Sequence of chain 1.A:
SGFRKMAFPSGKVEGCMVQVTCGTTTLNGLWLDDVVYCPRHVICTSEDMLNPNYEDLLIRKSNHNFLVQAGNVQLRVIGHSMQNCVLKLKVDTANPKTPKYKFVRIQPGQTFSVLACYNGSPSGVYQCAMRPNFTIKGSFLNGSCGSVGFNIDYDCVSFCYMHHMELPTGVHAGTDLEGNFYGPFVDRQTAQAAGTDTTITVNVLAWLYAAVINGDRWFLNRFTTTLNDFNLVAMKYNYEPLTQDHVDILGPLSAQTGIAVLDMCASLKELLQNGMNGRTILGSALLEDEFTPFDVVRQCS

A protein and the small-molecule ligand that binds it are described below.
Small molecule (SMILES): CCCC[C@@H](C=O)NC(=O)[C@H](CC(C)C)NC(=O)[C@H](CC(C)C)NC(C)=O

Sequence of chain 2.A:
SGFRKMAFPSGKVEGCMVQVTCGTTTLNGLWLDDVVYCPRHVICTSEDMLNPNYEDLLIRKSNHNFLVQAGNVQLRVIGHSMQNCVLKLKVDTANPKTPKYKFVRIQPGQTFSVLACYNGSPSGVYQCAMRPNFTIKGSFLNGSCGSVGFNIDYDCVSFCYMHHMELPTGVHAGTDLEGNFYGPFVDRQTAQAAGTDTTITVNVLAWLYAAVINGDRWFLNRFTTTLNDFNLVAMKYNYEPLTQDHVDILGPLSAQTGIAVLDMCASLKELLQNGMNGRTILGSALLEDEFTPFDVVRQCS

Binding-site contacts:
Ligand atom CE contacts residue GLU166 of chain 2.A at 3.5 Å.
Ligand atom CD2 contacts residue MET165 of chain 2.A at 3.8 Å (hydrophobic).
Ligand atom O contacts residue MET165 of chain 2.A at 3.2 Å.
Ligand atom C contacts residue HIS41 of chain 2.A at 3.9 Å.
Ligand atom CE contacts residue PHE140 of chain 2.A at 3.5 Å (hydrophobic).
Ligand atom N contacts residue CYS145 of chain 2.A at 2.8 Å (h-bond).
Ligand atom C contacts residue CYS145 of chain 2.A at 1.7 Å (hydrophobic).
Ligand atom CD2 contacts residue HIS41 of chain 2.A at 4.0 Å.
Ligand atom CD1 contacts residue ASP187 of chain 2.A at 3.8 Å.
Ligand atom N contacts residue HIS164 of chain 2.A at 3.0 Å (h-bond).
Ligand atom C contacts residue HIS164 of chain 2.A at 3.7 Å.
Ligand atom N contacts residue GLU166 of chain 2.A at 2.7 Å (salt-bridge).
Ligand atom CB contacts residue CYS145 of chain 2.A at 3.0 Å (hydrophobic).
Ligand atom CD1 contacts residue HIS41 of chain 2.A at 3.9 Å.
Ligand atom CB contacts residue HIS41 of chain 2.A at 3.7 Å.
Ligand atom CE contacts residue LEU141 of chain 2.A at 4.0 Å (hydrophobic).
Ligand atom CD contacts residue SER144 of chain 2.A at 4.0 Å.
Ligand atom C contacts residue GLU166 of chain 2.A at 3.9 Å.
Ligand atom O contacts residue GLU166 of chain 2.A at 2.9 Å (salt-bridge).
Ligand atom O contacts residue GLY143 of chain 2.A at 3.3 Å (h-bond).
Ligand atom CG contacts residue GLU166 of chain 2.A at 3.9 Å.
Ligand atom N contacts residue HIS41 of chain 2.A at 3.9 Å.
Ligand atom CA contacts residue ASN142 of chain 2.A at 3.8 Å.
Ligand atom O contacts residue GLN189 of chain 2.A at 3.5 Å (h-bond).
Ligand atom O contacts residue SER144 of chain 2.A at 3.5 Å (h-bond).
Ligand atom O contacts residue ASN142 of chain 2.A at 3.7 Å.
Ligand atom CD contacts residue PHE140 of chain 2.A at 4.0 Å (hydrophobic).
Ligand atom C contacts residue GLU166 of chain 2.A at 3.6 Å.
Ligand atom C contacts residue MET165 of chain 2.A at 3.9 Å (hydrophobic).
Ligand atom CA contacts residue GLU166 of chain 2.A at 3.7 Å.
Ligand atom CD2 contacts residue HIS164 of chain 2.A at 4.0 Å.
Ligand atom CH3 contacts residue GLU166 of chain 2.A at 3.5 Å.
Ligand atom O contacts residue CYS145 of chain 2.A at 2.5 Å (h-bond).
Ligand atom CA contacts residue CYS145 of chain 2.A at 2.6 Å (hydrophobic).
Ligand atom CB contacts residue GLU166 of chain 2.A at 3.8 Å.
Ligand atom CD2 contacts residue ASP187 of chain 2.A at 3.9 Å.
Ligand atom CH3 contacts residue MET165 of chain 2.A at 3.9 Å (hydrophobic).
Ligand atom CH3 contacts residue GLN192 of chain 2.A at 4.0 Å.
Ligand atom CA contacts residue HIS164 of chain 2.A at 3.5 Å.
Ligand atom CD contacts residue LEU141 of chain 2.A at 3.6 Å (hydrophobic).